Sequence of chain 1.B:
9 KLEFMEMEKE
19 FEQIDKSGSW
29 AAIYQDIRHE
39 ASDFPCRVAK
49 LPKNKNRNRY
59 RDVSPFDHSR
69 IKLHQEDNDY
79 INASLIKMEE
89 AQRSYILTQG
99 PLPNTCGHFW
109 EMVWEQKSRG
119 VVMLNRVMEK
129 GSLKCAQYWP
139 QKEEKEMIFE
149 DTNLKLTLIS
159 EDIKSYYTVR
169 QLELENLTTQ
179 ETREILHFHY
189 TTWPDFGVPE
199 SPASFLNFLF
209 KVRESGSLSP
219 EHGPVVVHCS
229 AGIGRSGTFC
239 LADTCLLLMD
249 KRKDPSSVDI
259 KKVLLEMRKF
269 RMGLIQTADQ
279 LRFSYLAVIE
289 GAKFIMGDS

Binding-site contacts:
Ligand atom O34 contacts residue CYS227 of chain 1.B at 3.3 Å (h-bond).
Ligand atom F29 contacts residue PHE194 of chain 1.B at 3.4 Å.
Ligand atom C4 contacts residue ALA229 of chain 1.B at 3.5 Å (hydrophobic).
Ligand atom O33 contacts residue GLY230 of chain 1.B at 3.4 Å (h-bond).
Ligand atom O71 contacts residue SER130 of chain 1.B at 3.0 Å.
Ligand atom C13 contacts residue TYR58 of chain 1.B at 3.5 Å (hydrophobic).
Ligand atom F30 contacts residue GLN274 of chain 1.B at 3.5 Å.
Ligand atom C6 contacts residue PHE194 of chain 1.B at 3.5 Å (hydrophobic).
Ligand atom N22 contacts residue ASP60 of chain 1.B at 3.2 Å (salt-bridge).
Ligand atom O32 contacts residue GLY232 of chain 1.B at 3.6 Å.
Ligand atom C17 contacts residue ARG59 of chain 1.B at 3.4 Å.
Ligand atom C5 contacts residue PHE194 of chain 1.B at 3.3 Å (hydrophobic).
Ligand atom C58 contacts residue LEU131 of chain 1.B at 3.5 Å (hydrophobic).
Ligand atom O33 contacts residue CYS227 of chain 1.B at 3.2 Å (h-bond).
Ligand atom N23 contacts residue TYR58 of chain 1.B at 3.2 Å.
Ligand atom C16 contacts residue ARG59 of chain 1.B at 3.5 Å.
Ligand atom F29 contacts residue ARG233 of chain 1.B at 3.5 Å.
Ligand atom P31 contacts residue ARG233 of chain 1.B at 3.6 Å.
Ligand atom C4 contacts residue PHE194 of chain 1.B at 3.5 Å (hydrophobic).
Ligand atom O33 contacts residue ILE231 of chain 1.B at 3.1 Å (h-bond).
Ligand atom O33 contacts residue GLY232 of chain 1.B at 2.7 Å (h-bond).
Ligand atom C1 contacts residue TYR58 of chain 1.B at 3.3 Å (hydrophobic).
Ligand atom C48 contacts residue ASP60 of chain 1.B at 3.1 Å.
Ligand atom O34 contacts residue SER228 of chain 1.B at 2.8 Å (h-bond).
Ligand atom O33 contacts residue ALA229 of chain 1.B at 3.4 Å.
Ligand atom O34 contacts residue ARG233 of chain 1.B at 2.8 Å (salt-bridge).
Ligand atom O34 contacts residue ALA229 of chain 1.B at 2.8 Å (h-bond).
Ligand atom N22 contacts residue ARG59 of chain 1.B at 3.6 Å.
Ligand atom O32 contacts residue ARG233 of chain 1.B at 2.6 Å (salt-bridge).
Ligand atom P31 contacts residue CYS227 of chain 1.B at 3.4 Å.
Ligand atom C5 contacts residue ALA229 of chain 1.B at 3.6 Å (hydrophobic).
Ligand atom C41 contacts residue GLN274 of chain 1.B at 3.5 Å.
Ligand atom F30 contacts residue PHE194 of chain 1.B at 3.3 Å.
Ligand atom C49 contacts residue ASP60 of chain 1.B at 3.5 Å.
Ligand atom F30 contacts residue GLY232 of chain 1.B at 3.6 Å.
Ligand atom C48 contacts residue MET270 of chain 1.B at 3.5 Å (hydrophobic).
Ligand atom O32 contacts residue CYS227 of chain 1.B at 3.3 Å (h-bond).
Ligand atom C3 contacts residue ALA229 of chain 1.B at 3.5 Å (hydrophobic).
Ligand atom C17 contacts residue ASP60 of chain 1.B at 3.5 Å.
Ligand atom C45 contacts residue GLN274 of chain 1.B at 3.4 Å.

The small molecule below binds the protein below.
Small molecule (SMILES): COC(=O)c1ccc([C@@](C/C=C/c2ccccc2)(Cc2ccc(C(F)(F)P(=O)(O)O)cc2)n2nnc3ccccc32)cc1